This protein binds this small molecule.
Small molecule (SMILES): CC(C)C[C@H](NC(=O)OCc1ccccc1F)C(=O)N[C@@H](C[C@@H]1CC=NC1=O)C(O)S(=O)(=O)O

Binding-site contacts:
Ligand atom O01 contacts residue YL71 of chain 1.E at 0.1 Å (h-bond).
Ligand atom C02 contacts residue YL71 of chain 1.E at 0.1 Å.
Ligand atom C09 contacts residue YL71 of chain 1.E at 0.3 Å.
Ligand atom C16 contacts residue YL71 of chain 1.E at 0.1 Å.
Ligand atom C17 contacts residue YL71 of chain 1.E at 0.2 Å.
Ligand atom N03 contacts residue GLN193 of chain 1.B at 2.8 Å (h-bond).
Ligand atom O01 contacts residue GLU170 of chain 1.B at 2.8 Å (salt-bridge).
Ligand atom C05 contacts residue YL71 of chain 1.E at 0.1 Å.
Ligand atom O22 contacts residue YL71 of chain 1.E at 0.1 Å (h-bond).
Ligand atom C12 contacts residue CYS149 of chain 1.B at 3.3 Å (hydrophobic).
Ligand atom C11 contacts residue CYS149 of chain 1.B at 2.7 Å (hydrophobic).
Ligand atom O20 contacts residue HIS45 of chain 1.B at 2.8 Å (h-bond).
Ligand atom C16 contacts residue ASN146 of chain 1.B at 3.2 Å.
Ligand atom C11 contacts residue YL71 of chain 1.E at 0.2 Å.
Ligand atom O18 contacts residue HIS176 of chain 1.B at 3.2 Å.
Ligand atom C17 contacts residue ASN146 of chain 1.B at 3.3 Å.
Ligand atom N10 contacts residue CYS149 of chain 1.B at 3.0 Å (h-bond).
Ligand atom N10 contacts residue HIS168 of chain 1.B at 3.0 Å (h-bond).
Ligand atom O20 contacts residue CYS149 of chain 1.B at 2.6 Å (h-bond).
Ligand atom C07 contacts residue YL71 of chain 1.E at 0.1 Å.
Ligand atom C04 contacts residue YL71 of chain 1.E at 0.2 Å.
Ligand atom C19 contacts residue YL71 of chain 1.E at 0.2 Å.
Ligand atom O21 contacts residue YL71 of chain 1.E at 0.5 Å (h-bond).
Ligand atom N10 contacts residue YL71 of chain 1.E at 0.2 Å (h-bond).
Ligand atom N03 contacts residue YL71 of chain 1.E at 0.2 Å (h-bond).
Ligand atom C19 contacts residue CYS149 of chain 1.B at 1.8 Å (hydrophobic).
Ligand atom O22 contacts residue GLN193 of chain 1.B at 3.3 Å (h-bond).
Ligand atom O20 contacts residue YL71 of chain 1.E at 1.4 Å.
Ligand atom O18 contacts residue HIS167 of chain 1.B at 2.8 Å (h-bond).
Ligand atom C23 contacts residue YL71 of chain 1.E at 0.1 Å.
Ligand atom C23 contacts residue GLU170 of chain 1.B at 3.1 Å.
Ligand atom C06 contacts residue YL71 of chain 1.E at 0.1 Å.
Ligand atom C08 contacts residue YL71 of chain 1.E at 0.1 Å.
Ligand atom C14 contacts residue YL71 of chain 1.E at 0.1 Å.
Ligand atom C12 contacts residue YL71 of chain 1.E at 0.3 Å.
Ligand atom N15 contacts residue GLU170 of chain 1.B at 3.1 Å (salt-bridge).
Ligand atom O18 contacts residue YL71 of chain 1.E at 0.1 Å (h-bond).
Ligand atom C13 contacts residue YL71 of chain 1.E at 0.1 Å.
Ligand atom O01 contacts residue MET169 of chain 1.B at 3.2 Å.
Ligand atom N15 contacts residue YL71 of chain 1.E at 0.1 Å (h-bond).

Sequence of chain 1.B:
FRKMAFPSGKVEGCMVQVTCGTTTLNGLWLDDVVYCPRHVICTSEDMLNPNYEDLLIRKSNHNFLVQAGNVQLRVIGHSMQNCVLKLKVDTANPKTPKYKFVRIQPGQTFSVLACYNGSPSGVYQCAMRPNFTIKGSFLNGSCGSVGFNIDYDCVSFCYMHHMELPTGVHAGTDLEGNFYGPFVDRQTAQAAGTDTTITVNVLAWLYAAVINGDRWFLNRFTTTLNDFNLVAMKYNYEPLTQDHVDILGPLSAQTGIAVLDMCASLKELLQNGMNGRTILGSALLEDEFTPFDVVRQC